Binding-site contacts:
Ligand atom C2 contacts residue PLM1 of chain 1.P at 4.3 Å.
Ligand atom C26 contacts residue PLM1 of chain 1.O at 3.7 Å.
Ligand atom C20 contacts residue PRO340 of chain 1.A at 4.5 Å (hydrophobic).
Ligand atom O1 contacts residue ASN332 of chain 1.A at 4.4 Å.
Ligand atom C18 contacts residue TRP335 of chain 1.A at 3.9 Å (hydrophobic).
Ligand atom C19 contacts residue ASN332 of chain 1.A at 3.3 Å.
Ligand atom C25 contacts residue PLM1 of chain 1.O at 3.8 Å.
Ligand atom C27 contacts residue PLM1 of chain 1.P at 4.4 Å.
Ligand atom C11 contacts residue PLM1 of chain 1.P at 4.1 Å.
Ligand atom C18 contacts residue VAL339 of chain 1.A at 4.4 Å (hydrophobic).
Ligand atom C18 contacts residue ILE336 of chain 1.A at 4.1 Å (hydrophobic).
Ligand atom C21 contacts residue PRO340 of chain 1.A at 4.1 Å (hydrophobic).
Ligand atom C5 contacts residue ASN332 of chain 1.A at 4.4 Å.
Ligand atom C27 contacts residue PHE309 of chain 1.A at 4.0 Å (hydrophobic).
Ligand atom C19 contacts residue ILE336 of chain 1.A at 4.1 Å (hydrophobic).
Ligand atom C11 contacts residue ILE336 of chain 1.A at 3.7 Å (hydrophobic).
Ligand atom C12 contacts residue ILE336 of chain 1.A at 4.5 Å (hydrophobic).
Ligand atom C1 contacts residue PLM1 of chain 1.P at 3.9 Å.
Ligand atom C12 contacts residue PLM1 of chain 1.P at 3.8 Å.
Ligand atom C23 contacts residue PRO340 of chain 1.A at 3.9 Å (hydrophobic).
Ligand atom C19 contacts residue LYS333 of chain 1.A at 4.4 Å.
Ligand atom C4 contacts residue ASN332 of chain 1.A at 3.7 Å.
Ligand atom C27 contacts residue PLM1 of chain 1.O at 4.0 Å.
Ligand atom C21 contacts residue PLM1 of chain 1.P at 3.8 Å.

Sequence of chain 1.A:
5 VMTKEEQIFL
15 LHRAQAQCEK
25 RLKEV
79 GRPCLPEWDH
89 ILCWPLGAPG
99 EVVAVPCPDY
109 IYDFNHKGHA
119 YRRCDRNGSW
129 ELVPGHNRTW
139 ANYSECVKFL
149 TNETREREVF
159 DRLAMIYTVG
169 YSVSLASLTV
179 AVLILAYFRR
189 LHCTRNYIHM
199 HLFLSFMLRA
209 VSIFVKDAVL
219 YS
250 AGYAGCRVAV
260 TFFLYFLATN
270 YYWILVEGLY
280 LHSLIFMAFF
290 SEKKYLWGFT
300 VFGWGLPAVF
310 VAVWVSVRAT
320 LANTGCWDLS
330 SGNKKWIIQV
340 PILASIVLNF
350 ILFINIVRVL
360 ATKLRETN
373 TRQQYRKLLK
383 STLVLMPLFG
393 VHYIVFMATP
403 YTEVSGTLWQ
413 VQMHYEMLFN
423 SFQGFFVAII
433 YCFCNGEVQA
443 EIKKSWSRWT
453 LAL

A small-molecule ligand and the protein it binds are described below.
Small molecule (SMILES): CC(C)CCC[C@@H](C)[C@H]1CC[C@H]2[C@@H]3CC=C4C[C@@H](O)CC[C@]4(C)[C@H]3CC[C@]12C